Binding-site contacts:
Ligand atom N contacts residue GLN131 of chain 1.A at 3.5 Å (h-bond).
Ligand atom CD2 contacts residue TRP145 of chain 1.A at 4.0 Å (hydrophobic).
Ligand atom CA contacts residue PHE147 of chain 1.A at 4.0 Å (hydrophobic).
Ligand atom C contacts residue GLN131 of chain 1.A at 3.8 Å.
Ligand atom O contacts residue LYS69 of chain 1.A at 2.9 Å (salt-bridge).
Ligand atom CB contacts residue VAL71 of chain 1.A at 3.6 Å (hydrophobic).
Ligand atom CD2 contacts residue VAL93 of chain 1.A at 3.5 Å (hydrophobic).
Ligand atom CD2 contacts residue LYS69 of chain 1.A at 3.4 Å.
Ligand atom O contacts residue LEU95 of chain 1.A at 3.7 Å.
Ligand atom OH contacts residue VAL149 of chain 1.A at 2.4 Å.
Ligand atom CZ contacts residue VAL149 of chain 1.A at 3.2 Å (hydrophobic).
Ligand atom CE2 contacts residue PHE147 of chain 1.A at 2.9 Å (hydrophobic).
Ligand atom CA contacts residue LYS69 of chain 1.A at 3.7 Å.
Ligand atom O contacts residue GLU70 of chain 1.A at 3.1 Å.
Ligand atom C contacts residue LYS69 of chain 1.A at 3.9 Å.
Ligand atom CG contacts residue PHE147 of chain 1.A at 3.6 Å (hydrophobic).
Ligand atom OH contacts residue VAL93 of chain 1.A at 3.5 Å.
Ligand atom N contacts residue GLN131 of chain 1.A at 3.9 Å.
Ligand atom O contacts residue GLN131 of chain 1.A at 2.4 Å (h-bond).
Ligand atom CZ contacts residue PHE152 of chain 1.A at 3.0 Å (hydrophobic).
Ligand atom CE1 contacts residue PHE152 of chain 1.A at 3.0 Å (hydrophobic).
Ligand atom CG contacts residue LYS69 of chain 1.A at 2.9 Å.
Ligand atom CA contacts residue GLN131 of chain 1.A at 3.6 Å.
Ligand atom CD1 contacts residue LYS69 of chain 1.A at 2.9 Å.
Ligand atom CA contacts residue GLN131 of chain 1.A at 3.9 Å.
Ligand atom CE2 contacts residue VAL149 of chain 1.A at 3.4 Å (hydrophobic).
Ligand atom CD1 contacts residue VAL71 of chain 1.A at 3.3 Å (hydrophobic).
Ligand atom O contacts residue VAL71 of chain 1.A at 3.7 Å.
Ligand atom N contacts residue VAL127 of chain 1.A at 3.4 Å.
Ligand atom CA contacts residue VAL127 of chain 1.A at 3.1 Å (hydrophobic).
Ligand atom CZ contacts residue VAL93 of chain 1.A at 3.3 Å (hydrophobic).
Ligand atom CE2 contacts residue VAL93 of chain 1.A at 2.8 Å (hydrophobic).
Ligand atom C contacts residue GLN131 of chain 1.A at 3.1 Å.
Ligand atom CB contacts residue PHE147 of chain 1.A at 3.7 Å (hydrophobic).
Ligand atom CD2 contacts residue VAL127 of chain 1.A at 3.3 Å (hydrophobic).
Ligand atom N contacts residue GLN131 of chain 1.A at 3.4 Å (h-bond).
Ligand atom OH contacts residue PHE152 of chain 1.A at 2.6 Å.
Ligand atom CD2 contacts residue PHE147 of chain 1.A at 2.6 Å (hydrophobic).
Ligand atom CG contacts residue VAL71 of chain 1.A at 3.9 Å (hydrophobic).
Ligand atom C contacts residue VAL127 of chain 1.A at 3.9 Å (hydrophobic).

A protein and the small-molecule ligand that binds it are described below.
Small molecule (SMILES): CC(C)C[C@@H](C=O)NC(=O)CNC(=O)[C@@H](N)Cc1ccc(O)cc1

Sequence of chain 1.A:
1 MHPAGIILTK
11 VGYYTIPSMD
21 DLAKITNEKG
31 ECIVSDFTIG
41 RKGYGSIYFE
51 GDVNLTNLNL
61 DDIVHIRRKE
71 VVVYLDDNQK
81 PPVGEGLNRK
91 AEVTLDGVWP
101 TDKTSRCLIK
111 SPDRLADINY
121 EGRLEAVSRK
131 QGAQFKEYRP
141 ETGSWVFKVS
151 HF